This protein binds this small molecule.
Small molecule (SMILES): C[C@@H]1NC(=O)[C@H](C[C@@](C)(O)CO)NC(=O)[C@@H]2CC3=C(N=C4C=CC=CC43)SC[C@H](NC(=O)[C@@H]([C@H](C)O)NC1=O)C(=O)N1C[C@H](O)C[C@H]1C(=O)N[C@@H](C)C(=O)N2

Binding-site contacts:
Ligand atom C contacts residue ILE77 of chain 1.B at 4.4 Å (hydrophobic).
Ligand atom CG contacts residue GLU74 of chain 1.B at 3.9 Å.
Ligand atom CD contacts residue HIC75 of chain 1.B at 4.1 Å.
Ligand atom SG contacts residue HIC75 of chain 1.B at 4.5 Å.
Ligand atom CH2 contacts residue LEU112 of chain 1.B at 4.0 Å (hydrophobic).
Ligand atom CH2 contacts residue ILE77 of chain 1.B at 4.1 Å (hydrophobic).
Ligand atom CZ2 contacts residue ARG179 of chain 1.B at 3.7 Å.
Ligand atom CD1 contacts residue ILE77 of chain 1.B at 4.1 Å (hydrophobic).
Ligand atom CH2 contacts residue ASN113 of chain 1.B at 4.3 Å.
Ligand atom CE2 contacts residue ILE77 of chain 1.B at 3.5 Å (hydrophobic).
Ligand atom CZ3 contacts residue ILE77 of chain 1.B at 4.2 Å (hydrophobic).
Ligand atom OD1 contacts residue HIC75 of chain 1.B at 3.9 Å.
Ligand atom CA contacts residue THR79 of chain 1.B at 4.3 Å.
Ligand atom CE3 contacts residue PRO114 of chain 1.B at 4.0 Å (hydrophobic).
Ligand atom CA contacts residue ILE77 of chain 1.B at 4.2 Å (hydrophobic).
Ligand atom O contacts residue THR79 of chain 1.B at 4.0 Å.
Ligand atom CG contacts residue ILE77 of chain 1.B at 3.9 Å (hydrophobic).
Ligand atom CH2 contacts residue ARG179 of chain 1.B at 4.4 Å.
Ligand atom NE1 contacts residue ASP181 of chain 1.B at 4.4 Å.
Ligand atom CG contacts residue HIC75 of chain 1.B at 4.0 Å.
Ligand atom O contacts residue ILE77 of chain 1.B at 3.8 Å.
Ligand atom CB contacts residue THR79 of chain 1.B at 3.7 Å.
Ligand atom OD1 contacts residue GLU74 of chain 1.B at 3.8 Å.
Ligand atom CB contacts residue GLU74 of chain 1.B at 3.4 Å.
Ligand atom NE1 contacts residue ILE77 of chain 1.B at 3.8 Å.
Ligand atom CB contacts residue GLU74 of chain 1.B at 4.5 Å.
Ligand atom CD2 contacts residue ILE77 of chain 1.B at 3.5 Å (hydrophobic).
Ligand atom CH2 contacts residue PRO114 of chain 1.B at 3.9 Å (hydrophobic).
Ligand atom CZ2 contacts residue ILE77 of chain 1.B at 3.8 Å (hydrophobic).
Ligand atom CZ3 contacts residue PRO114 of chain 1.B at 3.5 Å (hydrophobic).
Ligand atom CE3 contacts residue ILE77 of chain 1.B at 3.9 Å (hydrophobic).

Sequence of chain 1.B:
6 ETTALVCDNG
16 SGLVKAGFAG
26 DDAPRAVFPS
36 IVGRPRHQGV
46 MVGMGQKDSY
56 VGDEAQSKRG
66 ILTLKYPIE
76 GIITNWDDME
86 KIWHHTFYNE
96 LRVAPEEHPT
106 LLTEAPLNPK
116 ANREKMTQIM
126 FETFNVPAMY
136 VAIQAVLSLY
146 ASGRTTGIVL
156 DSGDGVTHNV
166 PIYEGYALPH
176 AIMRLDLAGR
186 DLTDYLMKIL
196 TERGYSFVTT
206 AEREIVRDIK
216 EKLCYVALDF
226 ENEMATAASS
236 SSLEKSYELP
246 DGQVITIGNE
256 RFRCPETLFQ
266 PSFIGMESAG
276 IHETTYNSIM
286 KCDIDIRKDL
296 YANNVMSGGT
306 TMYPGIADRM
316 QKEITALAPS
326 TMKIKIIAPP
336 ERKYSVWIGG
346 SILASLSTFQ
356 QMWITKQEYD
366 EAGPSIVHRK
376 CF